Sequence of chain 1.C:
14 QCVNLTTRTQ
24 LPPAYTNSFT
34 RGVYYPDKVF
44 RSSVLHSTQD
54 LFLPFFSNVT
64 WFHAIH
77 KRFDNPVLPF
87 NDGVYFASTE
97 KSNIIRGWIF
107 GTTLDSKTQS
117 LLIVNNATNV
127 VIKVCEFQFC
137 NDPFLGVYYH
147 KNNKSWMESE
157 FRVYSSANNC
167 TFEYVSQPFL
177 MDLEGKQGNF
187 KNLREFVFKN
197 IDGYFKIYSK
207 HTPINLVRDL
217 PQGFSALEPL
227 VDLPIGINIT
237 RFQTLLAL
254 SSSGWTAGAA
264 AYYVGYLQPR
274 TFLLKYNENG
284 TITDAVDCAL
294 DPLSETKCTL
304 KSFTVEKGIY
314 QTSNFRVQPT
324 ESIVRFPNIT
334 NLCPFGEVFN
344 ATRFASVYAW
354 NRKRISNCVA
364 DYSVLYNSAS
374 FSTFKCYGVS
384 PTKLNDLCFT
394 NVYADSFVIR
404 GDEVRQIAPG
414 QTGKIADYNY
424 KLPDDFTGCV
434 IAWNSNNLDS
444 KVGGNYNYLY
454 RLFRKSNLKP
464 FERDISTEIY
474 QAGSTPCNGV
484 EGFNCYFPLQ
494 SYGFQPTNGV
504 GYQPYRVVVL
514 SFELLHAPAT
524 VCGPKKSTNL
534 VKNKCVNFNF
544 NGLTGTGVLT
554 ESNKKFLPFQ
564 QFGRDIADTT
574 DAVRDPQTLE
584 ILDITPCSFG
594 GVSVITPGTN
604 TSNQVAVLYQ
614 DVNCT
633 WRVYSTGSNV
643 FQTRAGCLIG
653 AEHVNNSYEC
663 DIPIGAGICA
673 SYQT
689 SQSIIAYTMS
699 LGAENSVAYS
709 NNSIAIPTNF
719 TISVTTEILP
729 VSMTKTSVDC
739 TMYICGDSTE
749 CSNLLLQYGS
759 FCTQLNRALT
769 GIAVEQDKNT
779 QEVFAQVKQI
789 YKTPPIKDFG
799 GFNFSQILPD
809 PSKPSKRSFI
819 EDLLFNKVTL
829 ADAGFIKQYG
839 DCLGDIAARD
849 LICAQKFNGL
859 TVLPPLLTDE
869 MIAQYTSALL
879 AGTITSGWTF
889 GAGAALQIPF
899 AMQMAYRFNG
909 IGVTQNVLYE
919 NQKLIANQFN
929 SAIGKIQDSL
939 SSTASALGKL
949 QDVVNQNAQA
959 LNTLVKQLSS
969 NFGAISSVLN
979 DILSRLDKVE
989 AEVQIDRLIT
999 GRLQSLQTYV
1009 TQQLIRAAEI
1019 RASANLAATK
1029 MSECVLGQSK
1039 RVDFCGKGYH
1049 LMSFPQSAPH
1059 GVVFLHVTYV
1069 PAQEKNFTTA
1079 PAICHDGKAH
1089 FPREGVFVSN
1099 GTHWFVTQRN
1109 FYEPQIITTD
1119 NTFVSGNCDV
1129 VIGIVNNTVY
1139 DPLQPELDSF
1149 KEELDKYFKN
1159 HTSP

The protein below binds the small molecule below.
Small molecule (SMILES): CC(=O)N[C@H]1[C@H](O[C@H]2[C@H](O)[C@@H](NC(C)=O)CO[C@@H]2CO)O[C@H](CO)[C@@H](O[C@H]2O[C@H](CO)[C@@H](O)[C@H](O)[C@@H]2O)[C@@H]1O

Binding-site contacts:
Ligand atom C7 contacts residue LEU922 of chain 1.C at 4.0 Å (hydrophobic).
Ligand atom C2 contacts residue GLN1071 of chain 1.C at 4.3 Å.
Ligand atom C2 contacts residue ASN717 of chain 1.C at 2.5 Å.
Ligand atom C3 contacts residue LEU922 of chain 1.C at 4.2 Å (hydrophobic).
Ligand atom O7 contacts residue LEU922 of chain 1.C at 3.5 Å.
Ligand atom C5 contacts residue LEU922 of chain 1.C at 3.9 Å (hydrophobic).
Ligand atom O7 contacts residue ASN717 of chain 1.C at 3.1 Å (h-bond).
Ligand atom C8 contacts residue LEU922 of chain 1.C at 4.1 Å (hydrophobic).
Ligand atom N2 contacts residue ASN717 of chain 1.C at 2.9 Å (h-bond).
Ligand atom O4 contacts residue LEU922 of chain 1.C at 4.1 Å.
Ligand atom C8 contacts residue ASN717 of chain 1.C at 4.4 Å.
Ligand atom C4 contacts residue ASN717 of chain 1.C at 4.2 Å.
Ligand atom O7 contacts residue GLN1071 of chain 1.C at 4.0 Å.
Ligand atom O5 contacts residue ASN717 of chain 1.C at 2.4 Å (h-bond).
Ligand atom C1 contacts residue GLN1071 of chain 1.C at 3.6 Å.
Ligand atom C7 contacts residue ASN717 of chain 1.C at 3.2 Å.
Ligand atom O6 contacts residue GLN926 of chain 1.C at 4.2 Å.
Ligand atom O5 contacts residue GLN1071 of chain 1.C at 3.7 Å.
Ligand atom C1 contacts residue ASN717 of chain 1.C at 1.4 Å.
Ligand atom C4 contacts residue LEU922 of chain 1.C at 4.5 Å (hydrophobic).
Ligand atom C1 contacts residue LEU922 of chain 1.C at 4.1 Å (hydrophobic).
Ligand atom C6 contacts residue LEU922 of chain 1.C at 4.4 Å (hydrophobic).
Ligand atom C3 contacts residue ASN717 of chain 1.C at 3.8 Å.
Ligand atom C5 contacts residue ASN717 of chain 1.C at 3.7 Å.